Binding-site contacts:
Ligand atom C3 contacts residue TRP67 of chain 2.C at 3.8 Å (hydrophobic).
Ligand atom C contacts residue SER66 of chain 2.C at 3.7 Å.
Ligand atom C10 contacts residue TRP67 of chain 2.C at 3.7 Å (hydrophobic).
Ligand atom C8' contacts residue SER47 of chain 2.C at 2.4 Å.
Ligand atom C5 contacts residue SER69 of chain 2.C at 3.4 Å.
Ligand atom C7' contacts residue SER47 of chain 2.C at 2.9 Å.
Ligand atom C9 contacts residue GLY78 of chain 2.C at 3.5 Å.
Ligand atom C contacts residue HIS42 of chain 2.B at 3.4 Å.
Ligand atom C1 contacts residue CYS43 of chain 2.C at 3.8 Å (hydrophobic).
Ligand atom C8' contacts residue HIS42 of chain 2.B at 3.7 Å.
Ligand atom C2 contacts residue GLY68 of chain 2.C at 3.9 Å.
Ligand atom C10 contacts residue GLY68 of chain 2.C at 3.4 Å.
Ligand atom O1B contacts residue SER47 of chain 2.C at 2.4 Å (h-bond).
Ligand atom C9' contacts residue HIS42 of chain 2.B at 3.6 Å.
Ligand atom C8 contacts residue SER42 of chain 2.C at 3.5 Å.
Ligand atom C8 contacts residue VAL65 of chain 2.C at 3.6 Å (hydrophobic).
Ligand atom N contacts residue SER66 of chain 2.C at 3.0 Å (h-bond).
Ligand atom O2B contacts residue ASP46 of chain 2.C at 3.6 Å (salt-bridge).
Ligand atom O1B contacts residue HIS42 of chain 2.B at 2.7 Å (h-bond).
Ligand atom C4 contacts residue GLY68 of chain 2.C at 3.6 Å.
Ligand atom C9 contacts residue SER42 of chain 2.C at 3.8 Å.
Ligand atom C7 contacts residue VAL65 of chain 2.C at 3.3 Å (hydrophobic).
Ligand atom N contacts residue HIS42 of chain 2.B at 2.9 Å (h-bond).
Ligand atom C9' contacts residue SER66 of chain 2.C at 3.5 Å.
Ligand atom C7 contacts residue TRP67 of chain 2.C at 3.8 Å (hydrophobic).
Ligand atom O2B contacts residue GLY45 of chain 2.C at 2.9 Å (h-bond).
Ligand atom O2B contacts residue SER47 of chain 2.C at 2.4 Å (h-bond).
Ligand atom C3 contacts residue SER42 of chain 2.C at 3.6 Å.
Ligand atom B contacts residue SER47 of chain 2.C at 1.5 Å.
Ligand atom N contacts residue SER47 of chain 2.C at 2.8 Å (h-bond).
Ligand atom C9 contacts residue TRP67 of chain 2.C at 3.4 Å (hydrophobic).
Ligand atom C2 contacts residue TRP67 of chain 2.C at 3.8 Å (hydrophobic).
Ligand atom C8 contacts residue TRP67 of chain 2.C at 3.5 Å (hydrophobic).
Ligand atom C3 contacts residue GLY68 of chain 2.C at 3.5 Å.
Ligand atom C7' contacts residue CYS43 of chain 2.C at 3.5 Å (hydrophobic).
Ligand atom B contacts residue HIS42 of chain 2.B at 3.1 Å.
Ligand atom O2B contacts residue MET44 of chain 2.C at 3.6 Å.
Ligand atom C4 contacts residue SER69 of chain 2.C at 3.1 Å.
Ligand atom C10 contacts residue SER42 of chain 2.C at 3.5 Å.
Ligand atom O2B contacts residue CYS43 of chain 2.C at 3.6 Å (h-bond).

Sequence of chain 2.C:
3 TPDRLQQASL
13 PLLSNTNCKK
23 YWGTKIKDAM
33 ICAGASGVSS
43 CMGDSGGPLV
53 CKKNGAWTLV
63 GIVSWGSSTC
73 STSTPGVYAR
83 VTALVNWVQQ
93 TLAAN

Sequence of chain 2.B:
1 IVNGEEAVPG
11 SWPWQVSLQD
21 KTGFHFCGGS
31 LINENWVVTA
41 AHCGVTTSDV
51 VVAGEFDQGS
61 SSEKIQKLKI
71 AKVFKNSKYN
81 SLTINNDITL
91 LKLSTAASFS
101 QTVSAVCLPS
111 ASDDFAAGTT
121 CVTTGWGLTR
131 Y

This protein binds this small molecule.
Small molecule (SMILES): CC(=O)N[C@@H](Cc1cccc2ccccc12)[B-](O)(O)O